Sequence of chain 1.B:
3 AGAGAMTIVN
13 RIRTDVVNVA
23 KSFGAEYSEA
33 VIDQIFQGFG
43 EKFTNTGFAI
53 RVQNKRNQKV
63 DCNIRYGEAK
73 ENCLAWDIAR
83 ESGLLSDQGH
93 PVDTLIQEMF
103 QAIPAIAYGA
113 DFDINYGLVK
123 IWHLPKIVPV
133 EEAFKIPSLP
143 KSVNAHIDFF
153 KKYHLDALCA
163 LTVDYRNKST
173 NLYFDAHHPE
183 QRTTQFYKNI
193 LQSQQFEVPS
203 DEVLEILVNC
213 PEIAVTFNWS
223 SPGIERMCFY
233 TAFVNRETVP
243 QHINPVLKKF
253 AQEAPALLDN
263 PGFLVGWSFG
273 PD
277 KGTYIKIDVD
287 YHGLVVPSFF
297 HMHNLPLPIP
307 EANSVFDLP

The small molecule below binds the protein below.
Small molecule (SMILES): [C-]#[N+]/C=C\c1c[nH]c2ccccc12

Binding-site contacts:
Ligand atom N02 contacts residue VAL311 of chain 1.B at 3.9 Å.
Ligand atom C09 contacts residue ALA51 of chain 1.B at 3.9 Å (hydrophobic).
Ligand atom C06 contacts residue GLY69 of chain 1.B at 4.1 Å.
Ligand atom C03 contacts residue LEU126 of chain 1.B at 3.7 Å (hydrophobic).
Ligand atom N07 contacts residue VAL291 of chain 1.B at 3.6 Å.
Ligand atom C10 contacts residue ARG67 of chain 1.B at 3.8 Å.
Ligand atom C10 contacts residue ALA51 of chain 1.B at 3.9 Å (hydrophobic).
Ligand atom C08 contacts residue TRP124 of chain 1.B at 3.9 Å (hydrophobic).
Ligand atom C09 contacts residue GLY49 of chain 1.B at 3.6 Å.
Ligand atom C05 contacts residue TRP124 of chain 1.B at 4.0 Å (hydrophobic).
Ligand atom C06 contacts residue GLY49 of chain 1.B at 3.9 Å.
Ligand atom C13 contacts residue TRP124 of chain 1.B at 3.8 Å (hydrophobic).
Ligand atom C01 contacts residue GLY69 of chain 1.B at 4.2 Å.
Ligand atom C01 contacts residue VAL311 of chain 1.B at 3.3 Å (hydrophobic).
Ligand atom C10 contacts residue ASP284 of chain 1.B at 3.6 Å.
Ligand atom C11 contacts residue VAL291 of chain 1.B at 3.9 Å (hydrophobic).
Ligand atom C08 contacts residue VAL291 of chain 1.B at 3.6 Å (hydrophobic).
Ligand atom N07 contacts residue GLY69 of chain 1.B at 3.5 Å (h-bond).
Ligand atom C13 contacts residue VAL291 of chain 1.B at 3.7 Å (hydrophobic).
Ligand atom C09 contacts residue TRP124 of chain 1.B at 3.8 Å (hydrophobic).
Ligand atom N02 contacts residue SER294 of chain 1.B at 4.2 Å.
Ligand atom C03 contacts residue MET298 of chain 1.B at 3.7 Å (hydrophobic).
Ligand atom N07 contacts residue GLY49 of chain 1.B at 2.8 Å (h-bond).
Ligand atom C09 contacts residue VAL291 of chain 1.B at 3.6 Å (hydrophobic).
Ligand atom C12 contacts residue TRP124 of chain 1.B at 4.2 Å (hydrophobic).
Ligand atom C12 contacts residue LEU266 of chain 1.B at 3.8 Å (hydrophobic).
Ligand atom C09 contacts residue ARG67 of chain 1.B at 4.0 Å.
Ligand atom C08 contacts residue GLY49 of chain 1.B at 3.5 Å.
Ligand atom C10 contacts residue VAL291 of chain 1.B at 3.9 Å (hydrophobic).
Ligand atom C06 contacts residue TRP124 of chain 1.B at 4.2 Å (hydrophobic).
Ligand atom C03 contacts residue SER294 of chain 1.B at 4.2 Å.
Ligand atom C11 contacts residue ASP284 of chain 1.B at 4.1 Å.
Ligand atom C05 contacts residue VAL291 of chain 1.B at 4.2 Å (hydrophobic).
Ligand atom C11 contacts residue TRP124 of chain 1.B at 4.2 Å (hydrophobic).
Ligand atom C04 contacts residue MET298 of chain 1.B at 4.2 Å (hydrophobic).
Ligand atom C11 contacts residue LEU266 of chain 1.B at 3.7 Å (hydrophobic).
Ligand atom N02 contacts residue LEU126 of chain 1.B at 3.8 Å.
Ligand atom C12 contacts residue VAL291 of chain 1.B at 3.8 Å (hydrophobic).
Ligand atom N07 contacts residue TRP124 of chain 1.B at 4.1 Å.
Ligand atom C10 contacts residue TRP124 of chain 1.B at 4.0 Å (hydrophobic).